Sequence of chain 1.B:
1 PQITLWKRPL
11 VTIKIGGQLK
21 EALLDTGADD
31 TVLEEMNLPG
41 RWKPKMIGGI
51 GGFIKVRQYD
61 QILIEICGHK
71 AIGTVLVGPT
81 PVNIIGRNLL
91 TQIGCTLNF

This small molecule binds to this protein.
Small molecule (SMILES): CC(C)CN(C[C@@H](O)[C@H](Cc1ccccc1)NC(=O)O[C@H]1CO[C@H]2OCC[C@H]21)S(=O)(=O)c1ccc(CO)cc1

Binding-site contacts:
Ligand atom C31 contacts residue GLY49 of chain 1.B at 3.6 Å.
Ligand atom C03 contacts residue GLY48 of chain 1.A at 3.3 Å.
Ligand atom C25 contacts residue GLY48 of chain 1.B at 3.3 Å.
Ligand atom O39 contacts residue ASP29 of chain 1.A at 3.4 Å.
Ligand atom C13 contacts residue ASP25 of chain 1.A at 3.2 Å.
Ligand atom C26 contacts residue GLY27 of chain 1.B at 3.7 Å.
Ligand atom O14 contacts residue GLY27 of chain 1.B at 3.3 Å.
Ligand atom C12 contacts residue GLY27 of chain 1.A at 3.7 Å.
Ligand atom C28 contacts residue ASP25 of chain 1.A at 3.2 Å.
Ligand atom C38 contacts residue ASP30 of chain 1.A at 3.5 Å.
Ligand atom O22 contacts residue ASP29 of chain 1.B at 3.2 Å (salt-bridge).
Ligand atom C23 contacts residue GLY48 of chain 1.B at 3.3 Å.
Ligand atom O19 contacts residue ALA28 of chain 1.B at 3.5 Å.
Ligand atom C12 contacts residue ASP25 of chain 1.A at 3.0 Å.
Ligand atom C24 contacts residue ASP29 of chain 1.B at 3.4 Å.
Ligand atom C11 contacts residue GLY27 of chain 1.A at 3.4 Å.
Ligand atom N16 contacts residue GLY27 of chain 1.B at 3.1 Å (h-bond).
Ligand atom C06 contacts residue ALA28 of chain 1.A at 3.5 Å (hydrophobic).
Ligand atom C28 contacts residue ILE84 of chain 1.A at 3.7 Å (hydrophobic).
Ligand atom C37 contacts residue LEU23 of chain 1.B at 3.8 Å (hydrophobic).
Ligand atom C05 contacts residue ALA28 of chain 1.A at 3.5 Å (hydrophobic).
Ligand atom C31 contacts residue ILE50 of chain 1.B at 3.6 Å (hydrophobic).
Ligand atom C35 contacts residue ASP25 of chain 1.B at 3.7 Å.
Ligand atom O22 contacts residue ALA28 of chain 1.B at 3.7 Å.
Ligand atom C34 contacts residue GLY27 of chain 1.B at 3.2 Å.
Ligand atom O39 contacts residue ASP30 of chain 1.A at 3.0 Å (salt-bridge).
Ligand atom O08 contacts residue GLY49 of chain 1.A at 3.4 Å.
Ligand atom C32 contacts residue PRO81 of chain 1.A at 3.8 Å (hydrophobic).
Ligand atom C13 contacts residue ASP25 of chain 1.B at 3.2 Å.
Ligand atom O08 contacts residue ILE50 of chain 1.B at 3.0 Å.
Ligand atom O14 contacts residue ASP25 of chain 1.A at 2.4 Å (salt-bridge).
Ligand atom C06 contacts residue ASP30 of chain 1.A at 3.3 Å.
Ligand atom C06 contacts residue VAL32 of chain 1.A at 3.3 Å (hydrophobic).
Ligand atom O27 contacts residue ASP29 of chain 1.B at 2.7 Å (salt-bridge).
Ligand atom O27 contacts residue ALA28 of chain 1.B at 3.6 Å.
Ligand atom O09 contacts residue ILE50 of chain 1.B at 3.5 Å.
Ligand atom O14 contacts residue ASP25 of chain 1.B at 2.5 Å (salt-bridge).
Ligand atom C31 contacts residue PRO81 of chain 1.A at 3.6 Å (hydrophobic).
Ligand atom C15 contacts residue ASP25 of chain 1.A at 3.8 Å.
Ligand atom O22 contacts residue ASP30 of chain 1.B at 3.0 Å (salt-bridge).

Sequence of chain 1.A:
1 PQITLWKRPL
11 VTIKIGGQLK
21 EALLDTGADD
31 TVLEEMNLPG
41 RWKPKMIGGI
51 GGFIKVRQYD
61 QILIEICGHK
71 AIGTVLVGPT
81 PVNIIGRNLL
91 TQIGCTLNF